This protein binds this small molecule.
Small molecule (SMILES): CC(=O)N[C@@H]1[C@@H](O)[C@H](O)[C@@H](CO)O[C@H]1O

Sequence of chain 1.I:
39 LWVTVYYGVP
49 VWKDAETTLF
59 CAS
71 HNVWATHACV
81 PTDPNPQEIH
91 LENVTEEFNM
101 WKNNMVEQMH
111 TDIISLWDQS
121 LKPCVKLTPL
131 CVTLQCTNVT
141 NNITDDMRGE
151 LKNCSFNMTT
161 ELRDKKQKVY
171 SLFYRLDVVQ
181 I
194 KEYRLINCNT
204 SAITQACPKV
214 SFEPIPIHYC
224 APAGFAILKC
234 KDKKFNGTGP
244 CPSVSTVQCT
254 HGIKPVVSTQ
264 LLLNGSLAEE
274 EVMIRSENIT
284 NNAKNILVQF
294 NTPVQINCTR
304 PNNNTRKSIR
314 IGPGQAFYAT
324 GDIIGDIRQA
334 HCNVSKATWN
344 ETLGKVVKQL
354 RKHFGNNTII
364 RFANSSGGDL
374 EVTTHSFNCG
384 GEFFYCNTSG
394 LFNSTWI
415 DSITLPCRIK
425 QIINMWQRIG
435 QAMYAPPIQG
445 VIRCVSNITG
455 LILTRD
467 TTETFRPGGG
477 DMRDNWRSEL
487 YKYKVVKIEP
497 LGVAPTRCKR

Binding-site contacts:
Ligand atom N2 contacts residue LEU172 of chain 1.I at 4.3 Å.
Ligand atom C5 contacts residue TYR170 of chain 1.I at 4.4 Å (hydrophobic).
Ligand atom C1 contacts residue ASN153 of chain 1.I at 1.5 Å.
Ligand atom C5 contacts residue ASN153 of chain 1.I at 3.8 Å.
Ligand atom O5 contacts residue ASN153 of chain 1.I at 2.5 Å (h-bond).
Ligand atom C1 contacts residue TYR170 of chain 1.I at 4.1 Å (hydrophobic).
Ligand atom C8 contacts residue LEU172 of chain 1.I at 3.9 Å (hydrophobic).
Ligand atom C7 contacts residue LEU172 of chain 1.I at 4.3 Å (hydrophobic).
Ligand atom C3 contacts residue ASN153 of chain 1.I at 3.9 Å.
Ligand atom C2 contacts residue ASN153 of chain 1.I at 2.5 Å.
Ligand atom O7 contacts residue ASN153 of chain 1.I at 3.4 Å (h-bond).
Ligand atom C7 contacts residue ASN141 of chain 1.I at 3.8 Å.
Ligand atom O6 contacts residue TYR170 of chain 1.I at 4.5 Å.
Ligand atom O7 contacts residue ASN141 of chain 1.I at 3.3 Å (h-bond).
Ligand atom N2 contacts residue ASN153 of chain 1.I at 2.9 Å (h-bond).
Ligand atom C8 contacts residue ASN153 of chain 1.I at 4.5 Å.
Ligand atom C4 contacts residue ASN153 of chain 1.I at 4.3 Å.
Ligand atom C8 contacts residue VAL139 of chain 1.I at 3.8 Å (hydrophobic).
Ligand atom C7 contacts residue ASN153 of chain 1.I at 3.3 Å.
Ligand atom C8 contacts residue ASN141 of chain 1.I at 4.2 Å.
Ligand atom C3 contacts residue TYR170 of chain 1.I at 4.5 Å (hydrophobic).